The small molecule below binds the protein below.
Small molecule (SMILES): N[C@@H](Cc1c[nH]c2ccccc12)C(=O)O

Binding-site contacts:
Ligand atom C contacts residue THR369 of chain 1.A at 3.5 Å.
Ligand atom OXT contacts residue GLY368 of chain 1.A at 3.4 Å.
Ligand atom CG contacts residue PHE153 of chain 1.A at 3.7 Å (hydrophobic).
Ligand atom CZ3 contacts residue SER253 of chain 1.A at 3.5 Å.
Ligand atom O contacts residue PHE216 of chain 1.A at 3.4 Å.
Ligand atom CA contacts residue CYN1 of chain 1.D at 3.6 Å.
Ligand atom NE1 contacts residue HIS157 of chain 1.A at 3.1 Å (h-bond).
Ligand atom CZ2 contacts residue ALA254 of chain 1.A at 3.7 Å (hydrophobic).
Ligand atom NE1 contacts residue CYN1 of chain 1.D at 3.4 Å.
Ligand atom CE2 contacts residue CYN1 of chain 1.D at 3.9 Å.
Ligand atom CE3 contacts residue SER253 of chain 1.A at 3.5 Å.
Ligand atom CZ3 contacts residue GLY252 of chain 1.A at 3.5 Å.
Ligand atom N contacts residue CYN1 of chain 1.D at 3.0 Å (h-bond).
Ligand atom CA contacts residue THR369 of chain 1.A at 3.3 Å.
Ligand atom CZ2 contacts residue HIS157 of chain 1.A at 3.5 Å.
Ligand atom OXT contacts residue THR369 of chain 1.A at 2.8 Å (h-bond).
Ligand atom O contacts residue HEM1 of chain 1.C at 3.8 Å.
Ligand atom CD1 contacts residue PHE153 of chain 1.A at 3.5 Å (hydrophobic).
Ligand atom OXT contacts residue ARG221 of chain 1.A at 2.9 Å (salt-bridge).
Ligand atom CD2 contacts residue CYN1 of chain 1.D at 3.8 Å.
Ligand atom CD2 contacts residue PHE153 of chain 1.A at 3.7 Å (hydrophobic).
Ligand atom CE2 contacts residue ALA254 of chain 1.A at 3.8 Å (hydrophobic).
Ligand atom C contacts residue ILE344 of chain 1.A at 3.9 Å (hydrophobic).
Ligand atom CE2 contacts residue HIS157 of chain 1.A at 3.6 Å.
Ligand atom CE2 contacts residue PHE153 of chain 1.A at 3.5 Å (hydrophobic).
Ligand atom CD1 contacts residue CYN1 of chain 1.D at 3.2 Å.
Ligand atom CD1 contacts residue HEM1 of chain 1.C at 3.5 Å.
Ligand atom OXT contacts residue HEM1 of chain 1.C at 3.6 Å.
Ligand atom CG contacts residue CYN1 of chain 1.D at 3.4 Å.
Ligand atom CE3 contacts residue LEU224 of chain 1.A at 3.7 Å (hydrophobic).
Ligand atom N contacts residue THR369 of chain 1.A at 2.7 Å (h-bond).
Ligand atom O contacts residue ILE344 of chain 1.A at 3.4 Å.
Ligand atom O contacts residue ARG221 of chain 1.A at 2.6 Å (salt-bridge).
Ligand atom C contacts residue ARG221 of chain 1.A at 3.4 Å.
Ligand atom CA contacts residue HEM1 of chain 1.C at 3.6 Å.
Ligand atom CB contacts residue THR369 of chain 1.A at 3.3 Å.
Ligand atom CE3 contacts residue GLY252 of chain 1.A at 3.2 Å.
Ligand atom NE1 contacts residue PHE153 of chain 1.A at 3.4 Å.
Ligand atom CD2 contacts residue SER253 of chain 1.A at 3.8 Å.
Ligand atom N contacts residue HEM1 of chain 1.C at 2.8 Å (h-bond).

Sequence of chain 1.A:
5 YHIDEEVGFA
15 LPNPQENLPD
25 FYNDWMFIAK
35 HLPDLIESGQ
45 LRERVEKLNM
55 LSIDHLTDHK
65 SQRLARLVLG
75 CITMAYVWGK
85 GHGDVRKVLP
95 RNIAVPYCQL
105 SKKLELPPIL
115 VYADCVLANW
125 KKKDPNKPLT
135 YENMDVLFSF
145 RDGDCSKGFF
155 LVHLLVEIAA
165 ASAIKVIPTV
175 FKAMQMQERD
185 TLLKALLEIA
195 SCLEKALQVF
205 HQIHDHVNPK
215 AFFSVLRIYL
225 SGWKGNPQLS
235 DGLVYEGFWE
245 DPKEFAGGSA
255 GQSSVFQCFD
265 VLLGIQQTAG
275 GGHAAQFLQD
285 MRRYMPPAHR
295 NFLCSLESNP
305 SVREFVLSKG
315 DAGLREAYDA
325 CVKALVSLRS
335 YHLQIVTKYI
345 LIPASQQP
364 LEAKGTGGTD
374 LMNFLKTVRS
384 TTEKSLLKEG